Sequence of chain 1.C:
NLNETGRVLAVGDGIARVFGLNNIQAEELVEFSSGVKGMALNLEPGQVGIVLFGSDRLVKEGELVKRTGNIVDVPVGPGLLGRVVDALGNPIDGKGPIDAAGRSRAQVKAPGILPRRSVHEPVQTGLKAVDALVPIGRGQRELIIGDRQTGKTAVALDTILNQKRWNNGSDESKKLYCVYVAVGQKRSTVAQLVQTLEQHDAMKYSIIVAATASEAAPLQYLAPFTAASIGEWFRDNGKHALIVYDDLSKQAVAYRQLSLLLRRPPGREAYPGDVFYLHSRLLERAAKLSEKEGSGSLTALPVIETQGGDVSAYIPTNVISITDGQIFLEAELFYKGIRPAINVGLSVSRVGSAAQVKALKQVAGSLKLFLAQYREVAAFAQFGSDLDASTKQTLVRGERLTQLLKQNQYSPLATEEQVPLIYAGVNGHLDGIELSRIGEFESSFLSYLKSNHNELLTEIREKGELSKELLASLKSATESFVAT

Binding-site contacts:
Ligand atom O1G contacts residue ARG173 of chain 1.C at 3.4 Å.
Ligand atom N7 contacts residue GLN434 of chain 1.C at 3.8 Å.
Ligand atom PG contacts residue GLN174 of chain 1.C at 3.6 Å.
Ligand atom N3B contacts residue GLN174 of chain 1.C at 3.0 Å (h-bond).
Ligand atom O1B contacts residue THR175 of chain 1.C at 3.7 Å.
Ligand atom O3A contacts residue THR175 of chain 1.C at 3.8 Å.
Ligand atom O3G contacts residue GLN174 of chain 1.C at 2.8 Å (h-bond).
Ligand atom PG contacts residue MG1 of chain 1.GA at 3.5 Å.
Ligand atom O4' contacts residue PHE359 of chain 1.C at 3.5 Å.
Ligand atom O2' contacts residue GLN434 of chain 1.C at 2.8 Å (h-bond).
Ligand atom O2B contacts residue THR178 of chain 1.C at 2.7 Å (h-bond).
Ligand atom C8 contacts residue ALA179 of chain 1.C at 3.5 Å (hydrophobic).
Ligand atom N9 contacts residue GLN434 of chain 1.C at 3.5 Å (h-bond).
Ligand atom O1A contacts residue THR178 of chain 1.C at 3.7 Å.
Ligand atom PA contacts residue GLY176 of chain 1.C at 3.6 Å.
Ligand atom C2 contacts residue ARG364 of chain 1.C at 3.6 Å.
Ligand atom O3A contacts residue LYS177 of chain 1.C at 3.3 Å (salt-bridge).
Ligand atom PB contacts residue MG1 of chain 1.GA at 3.4 Å.
Ligand atom C2 contacts residue TYR374 of chain 1.F at 3.5 Å (hydrophobic).
Ligand atom C4 contacts residue GLN434 of chain 1.C at 3.8 Å.
Ligand atom C8 contacts residue GLN434 of chain 1.C at 3.5 Å.
Ligand atom O1B contacts residue GLY176 of chain 1.C at 3.6 Å (h-bond).
Ligand atom O1B contacts residue LYS177 of chain 1.C at 3.0 Å (salt-bridge).
Ligand atom PB contacts residue LYS177 of chain 1.C at 3.6 Å.
Ligand atom C5' contacts residue GLN174 of chain 1.C at 3.8 Å.
Ligand atom N6 contacts residue ASN433 of chain 1.C at 3.8 Å.
Ligand atom N6 contacts residue GLN432 of chain 1.C at 2.7 Å (h-bond).
Ligand atom O1A contacts residue GLY176 of chain 1.C at 3.5 Å.
Ligand atom C2' contacts residue GLN434 of chain 1.C at 3.4 Å.
Ligand atom O5' contacts residue GLY176 of chain 1.C at 3.4 Å.
Ligand atom O2B contacts residue MG1 of chain 1.GA at 2.2 Å.
Ligand atom O1G contacts residue GLN174 of chain 1.C at 3.3 Å (h-bond).
Ligand atom N7 contacts residue ALA179 of chain 1.C at 3.6 Å.
Ligand atom O3A contacts residue GLY176 of chain 1.C at 2.8 Å (h-bond).
Ligand atom C6 contacts residue GLN432 of chain 1.C at 3.7 Å.
Ligand atom N6 contacts residue GLN434 of chain 1.C at 3.6 Å.
Ligand atom O1G contacts residue GLU330 of chain 1.C at 3.7 Å.
Ligand atom O2G contacts residue MG1 of chain 1.GA at 2.2 Å.
Ligand atom O1G contacts residue LYS177 of chain 1.C at 3.7 Å.
Ligand atom O1A contacts residue ALA179 of chain 1.C at 2.9 Å (h-bond).

Sequence of chain 1.F:
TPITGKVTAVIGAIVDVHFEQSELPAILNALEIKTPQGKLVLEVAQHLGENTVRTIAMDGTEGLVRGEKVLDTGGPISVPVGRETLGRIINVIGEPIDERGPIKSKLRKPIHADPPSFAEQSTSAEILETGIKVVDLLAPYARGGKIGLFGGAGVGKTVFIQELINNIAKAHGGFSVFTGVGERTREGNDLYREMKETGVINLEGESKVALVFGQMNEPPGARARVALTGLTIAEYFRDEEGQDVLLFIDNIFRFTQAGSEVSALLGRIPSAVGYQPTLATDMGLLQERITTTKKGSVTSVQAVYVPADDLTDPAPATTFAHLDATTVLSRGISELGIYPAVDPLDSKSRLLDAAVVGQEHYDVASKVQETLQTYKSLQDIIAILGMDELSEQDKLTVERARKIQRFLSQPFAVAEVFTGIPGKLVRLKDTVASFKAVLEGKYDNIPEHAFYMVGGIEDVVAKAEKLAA

This small molecule binds to this protein.
Small molecule (SMILES): Nc1ncnc2c1ncn2[C@@H]1O[C@H](CO[P](=O)(O)O[P](=O)(O)NP(=O)(O)O)[C@@H](O)[C@H]1O